The small molecule below binds the protein below.
Small molecule (SMILES): COC[C@@H](C)N

Sequence of chain 1.A:
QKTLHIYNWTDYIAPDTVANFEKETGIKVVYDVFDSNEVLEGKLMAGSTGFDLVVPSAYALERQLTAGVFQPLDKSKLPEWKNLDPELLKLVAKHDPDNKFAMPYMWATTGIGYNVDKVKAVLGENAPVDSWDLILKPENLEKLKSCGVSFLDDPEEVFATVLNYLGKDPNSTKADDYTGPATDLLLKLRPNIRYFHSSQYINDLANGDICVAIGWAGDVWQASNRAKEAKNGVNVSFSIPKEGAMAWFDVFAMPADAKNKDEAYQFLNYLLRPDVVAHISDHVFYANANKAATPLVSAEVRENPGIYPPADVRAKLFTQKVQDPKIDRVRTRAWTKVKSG

Binding-site contacts:
Ligand atom O02 contacts residue ARG316 of chain 1.A at 4.0 Å.
Ligand atom C09 contacts residue ALA313 of chain 1.A at 3.6 Å (hydrophobic).
Ligand atom C07 contacts residue ALA313 of chain 1.A at 3.9 Å (hydrophobic).
Ligand atom N04 contacts residue ARG316 of chain 1.A at 3.4 Å (salt-bridge).
Ligand atom C15 contacts residue ARG316 of chain 1.A at 4.2 Å.
Ligand atom C15 contacts residue PRO312 of chain 1.A at 3.5 Å (hydrophobic).
Ligand atom C15 contacts residue ALA313 of chain 1.A at 3.9 Å (hydrophobic).
Ligand atom C08 contacts residue ARG316 of chain 1.A at 3.1 Å.
Ligand atom O02 contacts residue ALA313 of chain 1.A at 4.3 Å.
Ligand atom C08 contacts residue ALA313 of chain 1.A at 3.7 Å (hydrophobic).
Ligand atom C08 contacts residue PRO312 of chain 1.A at 4.0 Å (hydrophobic).
Ligand atom C07 contacts residue ARG316 of chain 1.A at 3.3 Å.
Ligand atom C09 contacts residue ARG316 of chain 1.A at 3.9 Å.